Binding-site contacts:
Ligand atom CAO contacts residue LEU269 of chain 1.B at 3.8 Å (hydrophobic).
Ligand atom CAS contacts residue VAL185 of chain 1.B at 3.5 Å (hydrophobic).
Ligand atom CAQ contacts residue ALA282 of chain 1.B at 3.6 Å (hydrophobic).
Ligand atom CAX contacts residue LEU276 of chain 1.B at 3.8 Å (hydrophobic).
Ligand atom CAX contacts residue PHE200 of chain 1.B at 3.7 Å (hydrophobic).
Ligand atom CAX contacts residue ASP186 of chain 1.B at 3.5 Å.
Ligand atom CBA contacts residue SER176 of chain 1.B at 3.8 Å.
Ligand atom CAQ contacts residue PHE296 of chain 1.B at 3.8 Å (hydrophobic).
Ligand atom CAA contacts residue LEU307 of chain 1.B at 3.9 Å (hydrophobic).
Ligand atom CAG contacts residue PHE181 of chain 1.B at 3.6 Å (hydrophobic).
Ligand atom CAA contacts residue PHE311 of chain 1.B at 3.8 Å (hydrophobic).
Ligand atom CBD contacts residue LEU276 of chain 1.B at 3.8 Å (hydrophobic).
Ligand atom CAC contacts residue MET314 of chain 1.B at 3.7 Å (hydrophobic).
Ligand atom CAE contacts residue PHE311 of chain 1.B at 3.8 Å (hydrophobic).
Ligand atom CAL contacts residue ILE182 of chain 1.B at 3.8 Å (hydrophobic).
Ligand atom CAE contacts residue PHE181 of chain 1.B at 3.6 Å (hydrophobic).
Ligand atom OAH contacts residue ILE182 of chain 1.B at 3.8 Å.
Ligand atom CAW contacts residue MET280 of chain 1.B at 3.6 Å (hydrophobic).
Ligand atom CAV contacts residue MET280 of chain 1.B at 3.5 Å (hydrophobic).
Ligand atom NAY contacts residue ASP186 of chain 1.B at 2.8 Å (salt-bridge).
Ligand atom OBE contacts residue ASP186 of chain 1.B at 2.5 Å (salt-bridge).
Ligand atom OBG contacts residue LEU327 of chain 1.B at 3.3 Å.
Ligand atom CAZ contacts residue ASP186 of chain 1.B at 3.9 Å.
Ligand atom CAT contacts residue ILE182 of chain 1.B at 3.9 Å (hydrophobic).
Ligand atom CAT contacts residue ASP186 of chain 1.B at 3.6 Å.
Ligand atom CBD contacts residue ILE182 of chain 1.B at 3.5 Å (hydrophobic).
Ligand atom OBG contacts residue LEU310 of chain 1.B at 3.6 Å.
Ligand atom CBD contacts residue ASP186 of chain 1.B at 3.5 Å.
Ligand atom OBG contacts residue HIS319 of chain 1.B at 3.4 Å.
Ligand atom CAR contacts residue HIS319 of chain 1.B at 3.6 Å.
Ligand atom CAG contacts residue LEU307 of chain 1.B at 3.8 Å (hydrophobic).
Ligand atom CAP contacts residue LEU269 of chain 1.B at 3.6 Å (hydrophobic).
Ligand atom CAL contacts residue THR204 of chain 1.B at 3.6 Å.
Ligand atom CAS contacts residue ILE182 of chain 1.B at 3.7 Å (hydrophobic).
Ligand atom CAP contacts residue PHE296 of chain 1.B at 3.5 Å (hydrophobic).
Ligand atom OBE contacts residue ILE182 of chain 1.B at 3.8 Å.
Ligand atom CAI contacts residue PHE311 of chain 1.B at 3.9 Å (hydrophobic).
Ligand atom CAZ contacts residue LEU276 of chain 1.B at 3.8 Å (hydrophobic).
Ligand atom CBC contacts residue ASP186 of chain 1.B at 3.0 Å.
Ligand atom CAD contacts residue PHE311 of chain 1.B at 3.7 Å (hydrophobic).

This protein binds this small molecule.
Small molecule (SMILES): Cc1cc(CS(=O)(=O)c2ccccc2)cc(OCc2ccc(CN3CCC[C@@H]3CO)cc2)c1

Sequence of chain 1.B:
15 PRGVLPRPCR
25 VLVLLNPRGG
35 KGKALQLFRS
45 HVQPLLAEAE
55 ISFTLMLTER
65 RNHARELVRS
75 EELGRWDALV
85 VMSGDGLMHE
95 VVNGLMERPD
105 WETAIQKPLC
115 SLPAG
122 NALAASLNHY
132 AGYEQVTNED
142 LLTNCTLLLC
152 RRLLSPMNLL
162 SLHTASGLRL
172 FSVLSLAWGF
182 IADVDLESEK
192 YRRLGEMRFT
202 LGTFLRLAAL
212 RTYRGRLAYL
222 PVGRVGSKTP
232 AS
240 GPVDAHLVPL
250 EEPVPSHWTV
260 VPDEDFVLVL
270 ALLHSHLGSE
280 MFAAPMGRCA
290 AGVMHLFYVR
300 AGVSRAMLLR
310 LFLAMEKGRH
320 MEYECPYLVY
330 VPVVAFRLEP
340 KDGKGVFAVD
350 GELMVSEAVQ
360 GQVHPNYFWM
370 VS